A small-molecule ligand and the protein it binds are described below.
Small molecule (SMILES): C[C@@H](C(=O)C(=O)O)c1ccccc1

Sequence of chain 1.A:
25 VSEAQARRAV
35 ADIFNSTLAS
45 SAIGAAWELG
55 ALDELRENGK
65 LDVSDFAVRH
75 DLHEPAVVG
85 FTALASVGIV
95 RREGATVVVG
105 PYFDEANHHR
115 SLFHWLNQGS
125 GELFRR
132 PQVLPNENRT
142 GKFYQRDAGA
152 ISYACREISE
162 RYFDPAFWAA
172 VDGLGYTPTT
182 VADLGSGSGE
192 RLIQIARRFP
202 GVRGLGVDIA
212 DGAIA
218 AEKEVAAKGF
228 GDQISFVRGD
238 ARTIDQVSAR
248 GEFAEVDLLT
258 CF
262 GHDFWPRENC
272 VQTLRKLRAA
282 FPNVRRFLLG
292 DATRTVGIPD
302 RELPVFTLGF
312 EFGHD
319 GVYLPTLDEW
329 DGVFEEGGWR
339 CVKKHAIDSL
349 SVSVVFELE

Binding-site contacts:
Ligand atom CAB contacts residue MSE260 of chain 1.A at 3.9 Å.
Ligand atom OAL contacts residue FE1 of chain 1.E at 2.1 Å.
Ligand atom OAK contacts residue HIS263 of chain 1.A at 3.0 Å.
Ligand atom CAE contacts residue PHE311 of chain 1.A at 3.9 Å (hydrophobic).
Ligand atom CAE contacts residue HIS263 of chain 1.A at 4.2 Å.
Ligand atom OAK contacts residue PHE311 of chain 1.A at 3.6 Å.
Ligand atom CAI contacts residue HIS315 of chain 1.A at 3.6 Å.
Ligand atom CAC contacts residue PHE307 of chain 1.A at 3.5 Å (hydrophobic).
Ligand atom CAJ contacts residue CYS156 of chain 1.A at 3.6 Å (hydrophobic).
Ligand atom OAK contacts residue MSE260 of chain 1.A at 3.6 Å.
Ligand atom CAJ contacts residue SAH1 of chain 1.C at 3.6 Å.
Ligand atom CAI contacts residue TRP119 of chain 1.A at 3.9 Å (hydrophobic).
Ligand atom OAM contacts residue TRP119 of chain 1.A at 3.0 Å (h-bond).
Ligand atom OAL contacts residue HIS315 of chain 1.A at 3.0 Å (h-bond).
Ligand atom CAB contacts residue PHE307 of chain 1.A at 3.2 Å (hydrophobic).
Ligand atom CAJ contacts residue MSE260 of chain 1.A at 4.0 Å.
Ligand atom CAE contacts residue ASP292 of chain 1.A at 4.0 Å.
Ligand atom CAF contacts residue ASP292 of chain 1.A at 3.7 Å.
Ligand atom CAH contacts residue HIS315 of chain 1.A at 3.6 Å.
Ligand atom CAG contacts residue TRP119 of chain 1.A at 3.6 Å (hydrophobic).
Ligand atom CAF contacts residue ALA293 of chain 1.A at 3.9 Å (hydrophobic).
Ligand atom CAJ contacts residue TRP119 of chain 1.A at 4.0 Å (hydrophobic).
Ligand atom CAF contacts residue PHE311 of chain 1.A at 4.2 Å (hydrophobic).
Ligand atom OAL contacts residue ARG147 of chain 1.A at 3.0 Å (salt-bridge).
Ligand atom CAI contacts residue FE1 of chain 1.E at 2.7 Å.
Ligand atom CAI contacts residue ARG147 of chain 1.A at 3.6 Å.
Ligand atom OAK contacts residue FE1 of chain 1.E at 2.1 Å.
Ligand atom CAA contacts residue PHE307 of chain 1.A at 3.9 Å (hydrophobic).
Ligand atom OAM contacts residue FE1 of chain 1.E at 4.0 Å.
Ligand atom OAM contacts residue ARG147 of chain 1.A at 3.0 Å (salt-bridge).
Ligand atom CAA contacts residue LEU348 of chain 1.A at 4.2 Å (hydrophobic).
Ligand atom CAC contacts residue MSE260 of chain 1.A at 4.2 Å.
Ligand atom CAH contacts residue MSE260 of chain 1.A at 4.1 Å.
Ligand atom CAA contacts residue ALA293 of chain 1.A at 3.9 Å (hydrophobic).
Ligand atom CAH contacts residue FE1 of chain 1.E at 2.8 Å.
Ligand atom CAE contacts residue MSE260 of chain 1.A at 3.5 Å.
Ligand atom CAF contacts residue MSE260 of chain 1.A at 3.4 Å.
Ligand atom CAA contacts residue MSE260 of chain 1.A at 3.8 Å.
Ligand atom OAK contacts residue HIS315 of chain 1.A at 3.2 Å (h-bond).
Ligand atom CAH contacts residue HIS263 of chain 1.A at 4.2 Å.